Sequence of chain 1.F:
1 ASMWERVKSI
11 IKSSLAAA

Binding-site contacts:
Ligand atom OP1 contacts residue LYS68 of chain 1.C at 3.2 Å (salt-bridge).
Ligand atom P contacts residue LEU56 of chain 1.C at 4.2 Å.
Ligand atom C1' contacts residue GLN61 of chain 1.C at 4.2 Å.
Ligand atom O2' contacts residue GLN61 of chain 1.C at 4.2 Å.
Ligand atom OP1 contacts residue LEU64 of chain 1.C at 4.4 Å.
Ligand atom OP1 contacts residue PHE76 of chain 1.C at 3.7 Å.
Ligand atom O2' contacts residue THR57 of chain 1.C at 3.2 Å.
Ligand atom OP1 contacts residue LEU56 of chain 1.C at 2.8 Å.
Ligand atom OP2 contacts residue LYS8 of chain 1.F at 3.8 Å.
Ligand atom O3' contacts residue LEU56 of chain 1.C at 4.2 Å.
Ligand atom OP1 contacts residue LYS8 of chain 1.F at 4.0 Å.
Ligand atom P contacts residue LYS68 of chain 1.C at 4.5 Å.
Ligand atom OP1 contacts residue LYS8 of chain 1.F at 3.1 Å.
Ligand atom N3 contacts residue GLN61 of chain 1.C at 3.6 Å.
Ligand atom C2 contacts residue GLN61 of chain 1.C at 3.9 Å.
Ligand atom P contacts residue LYS8 of chain 1.F at 4.1 Å.
Ligand atom O2' contacts residue LEU64 of chain 1.C at 3.9 Å.
Ligand atom O3' contacts residue LEU64 of chain 1.C at 4.1 Å.
Ligand atom OP1 contacts residue LYS12 of chain 1.F at 3.9 Å.
Ligand atom O2 contacts residue GLN61 of chain 1.C at 3.9 Å.

Sequence of chain 1.C:
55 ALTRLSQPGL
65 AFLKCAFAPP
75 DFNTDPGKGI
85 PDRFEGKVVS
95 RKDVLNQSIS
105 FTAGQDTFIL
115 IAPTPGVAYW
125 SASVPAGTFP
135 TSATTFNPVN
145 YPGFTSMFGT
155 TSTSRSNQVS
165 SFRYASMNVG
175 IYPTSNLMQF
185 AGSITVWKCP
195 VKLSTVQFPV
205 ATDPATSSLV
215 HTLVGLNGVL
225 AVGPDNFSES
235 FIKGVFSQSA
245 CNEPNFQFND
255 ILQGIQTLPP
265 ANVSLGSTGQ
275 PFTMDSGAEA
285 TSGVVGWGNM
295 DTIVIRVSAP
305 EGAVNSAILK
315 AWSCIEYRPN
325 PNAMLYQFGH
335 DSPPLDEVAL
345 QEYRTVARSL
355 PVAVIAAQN

A small-molecule ligand and the protein it binds are described below.
Small molecule (SMILES): Nc1ccn([C@@H]2O[C@H](CO[P](=O)(O)O[C@H]3[C@@H](O)[C@H](n4ccc(=O)[nH]c4=O)O[C@@H]3CO[P](=O)(O)O[C@H]3[C@@H](O)[C@H](n4cnc5c(N)ncnc54)O[C@@H]3CO)[C@@H](O[P](=O)(O)OC[C@H]3O[C@@H](n4ccc(=O)[nH]c4=O)[C@H](O)[C@@H]3O)[C@H]2O)c(=O)n1.O=c1ccn([C@@H]2O[C@H](CO[P](=O)(O)O[C@H]3[C@@H](O)[C@H](n4ccc(=O)[nH]c4=O)O[C@@H]3CO[P](=O)(O)O[C@H]3[C@@H](O)[C@H](n4ccc(=O)[nH]c4=O)O[C@@H]3CO)[C@@H](O)[C@H]2O)c(=O)[nH]1